The protein below binds the small molecule below.
Small molecule (SMILES): Nc1ncnc2c1ncn2[C@@H]1O[C@@H](CN(CCCNc2ncnc3c2ncn3[C@H]2O[C@@H](CO)[C@@H](O)[C@H]2O)CC[C@H](N)C(=O)O)[C@@H](O)[C@H]1O

Sequence of chain 1.C:
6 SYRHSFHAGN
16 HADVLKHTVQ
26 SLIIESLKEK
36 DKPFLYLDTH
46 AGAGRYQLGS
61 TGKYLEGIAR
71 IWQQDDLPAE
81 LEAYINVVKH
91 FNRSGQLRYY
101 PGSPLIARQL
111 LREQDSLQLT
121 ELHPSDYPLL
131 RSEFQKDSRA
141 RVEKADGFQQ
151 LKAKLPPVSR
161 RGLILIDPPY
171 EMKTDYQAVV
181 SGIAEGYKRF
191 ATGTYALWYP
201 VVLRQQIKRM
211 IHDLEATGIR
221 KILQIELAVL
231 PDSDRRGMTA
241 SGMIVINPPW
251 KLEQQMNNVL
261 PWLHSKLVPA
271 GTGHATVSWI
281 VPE

Binding-site contacts:
Ligand atom C17 contacts residue ASP167 of chain 1.C at 3.6 Å.
Ligand atom O6 contacts residue SER103 of chain 1.C at 3.1 Å.
Ligand atom O5 contacts residue GLY102 of chain 1.C at 3.5 Å.
Ligand atom O6 contacts residue LYS21 of chain 1.C at 3.5 Å.
Ligand atom N9 contacts residue HIS12 of chain 1.C at 3.4 Å.
Ligand atom C15 contacts residue HIS45 of chain 1.C at 3.2 Å.
Ligand atom N1 contacts residue PRO169 of chain 1.C at 3.3 Å (h-bond).
Ligand atom O6 contacts residue HIS22 of chain 1.C at 3.1 Å (h-bond).
Ligand atom C4 contacts residue PRO169 of chain 1.C at 3.7 Å (hydrophobic).
Ligand atom C16 contacts residue ALA46 of chain 1.C at 3.0 Å (hydrophobic).
Ligand atom C16 contacts residue GLY47 of chain 1.C at 3.7 Å.
Ligand atom O5 contacts residue SER103 of chain 1.C at 3.1 Å (h-bond).
Ligand atom C6 contacts residue PRO169 of chain 1.C at 3.5 Å (hydrophobic).
Ligand atom O4 contacts residue PRO169 of chain 1.C at 3.4 Å (h-bond).
Ligand atom C8 contacts residue PRO169 of chain 1.C at 3.7 Å (hydrophobic).
Ligand atom C3 contacts residue PRO169 of chain 1.C at 3.3 Å (hydrophobic).
Ligand atom C17 contacts residue SER103 of chain 1.C at 3.0 Å.
Ligand atom C17 contacts residue ALA46 of chain 1.C at 3.2 Å (hydrophobic).
Ligand atom N7 contacts residue HIS45 of chain 1.C at 2.8 Å (h-bond).
Ligand atom N12 contacts residue HIS12 of chain 1.C at 3.5 Å (h-bond).
Ligand atom C18 contacts residue ASP167 of chain 1.C at 3.6 Å.
Ligand atom N7 contacts residue ASP43 of chain 1.C at 3.6 Å (salt-bridge).
Ligand atom C16 contacts residue HIS45 of chain 1.C at 3.3 Å.
Ligand atom N7 contacts residue SER103 of chain 1.C at 3.2 Å (h-bond).
Ligand atom O9 contacts residue ASP18 of chain 1.C at 2.3 Å (salt-bridge).
Ligand atom N8 contacts residue HIS12 of chain 1.C at 3.4 Å.
Ligand atom C17 contacts residue HIS45 of chain 1.C at 3.4 Å.
Ligand atom N7 contacts residue ASP167 of chain 1.C at 2.8 Å (salt-bridge).
Ligand atom C9 contacts residue GLU171 of chain 1.C at 3.3 Å.
Ligand atom O6 contacts residue ASP167 of chain 1.C at 3.0 Å (salt-bridge).
Ligand atom C18 contacts residue SER103 of chain 1.C at 3.1 Å.
Ligand atom O8 contacts residue LYS21 of chain 1.C at 3.6 Å (salt-bridge).
Ligand atom C27 contacts residue HIS12 of chain 1.C at 3.4 Å.
Ligand atom C23 contacts residue HIS12 of chain 1.C at 3.6 Å.
Ligand atom O9 contacts residue ALA13 of chain 1.C at 3.3 Å.
Ligand atom C25 contacts residue HIS12 of chain 1.C at 3.3 Å.
Ligand atom C24 contacts residue HIS12 of chain 1.C at 3.4 Å.
Ligand atom C21 contacts residue ASP18 of chain 1.C at 3.3 Å.
Ligand atom C20 contacts residue ASP18 of chain 1.C at 3.3 Å.
Ligand atom O8 contacts residue ASP18 of chain 1.C at 2.9 Å (salt-bridge).